A small-molecule ligand and the protein it binds are described below.
Small molecule (SMILES): O=C(O)CCc1ccccc1

Sequence of chain 1.A:
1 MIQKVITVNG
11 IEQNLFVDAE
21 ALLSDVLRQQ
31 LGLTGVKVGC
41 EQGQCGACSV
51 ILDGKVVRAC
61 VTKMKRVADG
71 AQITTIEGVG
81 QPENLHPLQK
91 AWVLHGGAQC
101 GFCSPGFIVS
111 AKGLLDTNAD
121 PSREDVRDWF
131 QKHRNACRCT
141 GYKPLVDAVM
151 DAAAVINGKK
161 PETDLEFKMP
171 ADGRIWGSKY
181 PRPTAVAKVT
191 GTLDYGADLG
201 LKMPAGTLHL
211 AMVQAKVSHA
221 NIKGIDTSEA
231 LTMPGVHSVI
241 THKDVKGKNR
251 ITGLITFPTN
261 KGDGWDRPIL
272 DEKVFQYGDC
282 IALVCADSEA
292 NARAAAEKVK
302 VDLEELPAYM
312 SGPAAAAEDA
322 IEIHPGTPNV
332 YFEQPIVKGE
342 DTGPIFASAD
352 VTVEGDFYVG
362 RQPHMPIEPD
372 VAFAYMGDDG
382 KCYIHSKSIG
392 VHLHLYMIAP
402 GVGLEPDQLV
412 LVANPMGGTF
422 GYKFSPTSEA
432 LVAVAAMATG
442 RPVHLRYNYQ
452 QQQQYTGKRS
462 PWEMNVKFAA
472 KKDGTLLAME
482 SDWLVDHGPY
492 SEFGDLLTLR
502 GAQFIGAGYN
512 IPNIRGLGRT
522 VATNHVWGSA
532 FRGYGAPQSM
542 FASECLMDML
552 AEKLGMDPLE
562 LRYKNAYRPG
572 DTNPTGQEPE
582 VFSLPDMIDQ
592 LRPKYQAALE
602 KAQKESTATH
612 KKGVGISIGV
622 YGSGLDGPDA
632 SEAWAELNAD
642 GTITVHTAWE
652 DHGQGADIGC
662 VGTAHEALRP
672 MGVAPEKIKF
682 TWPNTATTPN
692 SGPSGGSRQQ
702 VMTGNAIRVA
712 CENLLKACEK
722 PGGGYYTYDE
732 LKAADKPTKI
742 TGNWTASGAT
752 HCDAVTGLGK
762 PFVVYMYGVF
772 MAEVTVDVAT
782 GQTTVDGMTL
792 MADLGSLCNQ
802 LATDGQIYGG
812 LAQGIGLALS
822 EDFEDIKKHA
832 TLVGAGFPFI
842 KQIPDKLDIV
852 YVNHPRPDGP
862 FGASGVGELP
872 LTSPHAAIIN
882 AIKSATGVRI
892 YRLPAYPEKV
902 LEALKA

Binding-site contacts:
Ligand atom C2' contacts residue TYR535 of chain 1.A at 4.2 Å (hydrophobic).
Ligand atom C3 contacts residue ILE255 of chain 1.A at 4.1 Å (hydrophobic).
Ligand atom C6' contacts residue TYR535 of chain 1.A at 4.0 Å (hydrophobic).
Ligand atom C3' contacts residue PHE425 of chain 1.A at 2.4 Å (hydrophobic).
Ligand atom C1' contacts residue LEU626 of chain 1.A at 4.2 Å (hydrophobic).
Ligand atom C3' contacts residue TYR535 of chain 1.A at 3.7 Å (hydrophobic).
Ligand atom C2' contacts residue LEU497 of chain 1.A at 3.9 Å (hydrophobic).
Ligand atom C5' contacts residue PHE425 of chain 1.A at 3.9 Å (hydrophobic).
Ligand atom C5' contacts residue LEU497 of chain 1.A at 4.1 Å (hydrophobic).
Ligand atom C3 contacts residue LEU626 of chain 1.A at 4.0 Å (hydrophobic).
Ligand atom O2 contacts residue LEU626 of chain 1.A at 3.5 Å.
Ligand atom C6' contacts residue LEU626 of chain 1.A at 3.8 Å (hydrophobic).
Ligand atom C3 contacts residue PHE425 of chain 1.A at 3.3 Å (hydrophobic).
Ligand atom C4' contacts residue PHE425 of chain 1.A at 3.5 Å (hydrophobic).
Ligand atom C6' contacts residue ARG501 of chain 1.A at 4.2 Å.
Ligand atom C2 contacts residue PHE494 of chain 1.A at 3.7 Å (hydrophobic).
Ligand atom C2' contacts residue PHE494 of chain 1.A at 3.6 Å (hydrophobic).
Ligand atom O2 contacts residue ILE255 of chain 1.A at 3.6 Å.
Ligand atom C5' contacts residue TYR535 of chain 1.A at 3.2 Å (hydrophobic).
Ligand atom C1 contacts residue PHE425 of chain 1.A at 4.3 Å (hydrophobic).
Ligand atom C3' contacts residue PHE494 of chain 1.A at 3.9 Å (hydrophobic).
Ligand atom O1 contacts residue LEU394 of chain 1.A at 3.8 Å.
Ligand atom C2' contacts residue PHE425 of chain 1.A at 2.0 Å (hydrophobic).
Ligand atom O1 contacts residue PHE494 of chain 1.A at 4.4 Å.
Ligand atom C5' contacts residue ARG501 of chain 1.A at 4.2 Å.
Ligand atom C1' contacts residue PHE425 of chain 1.A at 2.8 Å (hydrophobic).
Ligand atom C1 contacts residue LEU626 of chain 1.A at 4.1 Å (hydrophobic).
Ligand atom C3' contacts residue LEU497 of chain 1.A at 4.5 Å (hydrophobic).
Ligand atom C3' contacts residue ALA531 of chain 1.A at 4.5 Å (hydrophobic).
Ligand atom C1 contacts residue ILE255 of chain 1.A at 3.4 Å (hydrophobic).
Ligand atom C2 contacts residue PHE425 of chain 1.A at 3.1 Å (hydrophobic).
Ligand atom C6' contacts residue PHE425 of chain 1.A at 3.5 Å (hydrophobic).
Ligand atom O1 contacts residue ILE255 of chain 1.A at 3.5 Å.
Ligand atom C6' contacts residue LEU497 of chain 1.A at 3.5 Å (hydrophobic).
Ligand atom C2 contacts residue ILE255 of chain 1.A at 3.8 Å (hydrophobic).
Ligand atom C4' contacts residue ALA531 of chain 1.A at 4.2 Å (hydrophobic).
Ligand atom C1 contacts residue PHE494 of chain 1.A at 4.4 Å (hydrophobic).
Ligand atom C3 contacts residue LEU497 of chain 1.A at 3.5 Å (hydrophobic).
Ligand atom C1' contacts residue LEU497 of chain 1.A at 3.4 Å (hydrophobic).
Ligand atom C4' contacts residue TYR535 of chain 1.A at 3.2 Å (hydrophobic).